Binding-site contacts:
Ligand atom CAX contacts residue PHE77 of chain 1.B at 3.5 Å (hydrophobic).
Ligand atom CAF contacts residue TYR88 of chain 1.B at 2.8 Å (hydrophobic).
Ligand atom CAA contacts residue TYR88 of chain 1.B at 3.4 Å (hydrophobic).
Ligand atom CAK contacts residue LEU328 of chain 1.B at 3.7 Å (hydrophobic).
Ligand atom CAI contacts residue MET78 of chain 1.B at 3.8 Å (hydrophobic).
Ligand atom OBH contacts residue MET330 of chain 1.B at 3.6 Å.
Ligand atom CAO contacts residue ALA263 of chain 1.B at 3.8 Å (hydrophobic).
Ligand atom CAY contacts residue HEM1 of chain 1.G at 3.6 Å.
Ligand atom CBC contacts residue LEU99 of chain 1.B at 3.9 Å (hydrophobic).
Ligand atom CAS contacts residue TYR88 of chain 1.B at 3.4 Å (hydrophobic).
Ligand atom CAV contacts residue PHE82 of chain 1.B at 4.0 Å (hydrophobic).
Ligand atom CAW contacts residue MET432 of chain 1.B at 3.2 Å (hydrophobic).
Ligand atom CBE contacts residue LEU102 of chain 1.B at 3.1 Å (hydrophobic).
Ligand atom CBG contacts residue LEU328 of chain 1.B at 3.7 Å (hydrophobic).
Ligand atom CAZ contacts residue PHE82 of chain 1.B at 3.8 Å (hydrophobic).
Ligand atom CBH contacts residue ALA263 of chain 1.B at 3.3 Å (hydrophobic).
Ligand atom CAL contacts residue LEU328 of chain 1.B at 3.8 Å (hydrophobic).
Ligand atom CBB contacts residue ALA259 of chain 1.B at 2.8 Å (hydrophobic).
Ligand atom CBE contacts residue LEU99 of chain 1.B at 3.9 Å (hydrophobic).
Ligand atom CBF contacts residue ALA263 of chain 1.B at 3.6 Å (hydrophobic).
Ligand atom CBG contacts residue HEM1 of chain 1.G at 3.6 Å.
Ligand atom CAE contacts residue TYR88 of chain 1.B at 3.9 Å (hydrophobic).
Ligand atom CBA contacts residue ALA259 of chain 1.B at 3.7 Å (hydrophobic).
Ligand atom CAA contacts residue TYR75 of chain 1.B at 3.8 Å (hydrophobic).
Ligand atom CBA contacts residue HEM1 of chain 1.G at 4.0 Å.
Ligand atom CAT contacts residue TYR75 of chain 1.B at 2.9 Å (hydrophobic).
Ligand atom CBD contacts residue GLN98 of chain 1.B at 3.9 Å.
Ligand atom CAS contacts residue PHE82 of chain 1.B at 3.6 Å (hydrophobic).
Ligand atom CAP contacts residue ALA263 of chain 1.B at 3.7 Å (hydrophobic).
Ligand atom CAR contacts residue ALA263 of chain 1.B at 4.0 Å (hydrophobic).
Ligand atom CBE contacts residue GLN98 of chain 1.B at 3.9 Å.
Ligand atom CAM contacts residue LEU328 of chain 1.B at 3.9 Å (hydrophobic).
Ligand atom CBD contacts residue MET256 of chain 1.B at 2.8 Å (hydrophobic).
Ligand atom CAZ contacts residue ALA259 of chain 1.B at 3.4 Å (hydrophobic).
Ligand atom CBE contacts residue MET256 of chain 1.B at 3.8 Å (hydrophobic).
Ligand atom CAY contacts residue TYR88 of chain 1.B at 3.3 Å (hydrophobic).
Ligand atom CAA contacts residue HEM1 of chain 1.G at 4.0 Å.
Ligand atom CBG contacts residue ALA263 of chain 1.B at 3.6 Å (hydrophobic).
Ligand atom CAL contacts residue MET330 of chain 1.B at 3.7 Å (hydrophobic).
Ligand atom CAP contacts residue ALA259 of chain 1.B at 3.8 Å (hydrophobic).

Sequence of chain 1.B:
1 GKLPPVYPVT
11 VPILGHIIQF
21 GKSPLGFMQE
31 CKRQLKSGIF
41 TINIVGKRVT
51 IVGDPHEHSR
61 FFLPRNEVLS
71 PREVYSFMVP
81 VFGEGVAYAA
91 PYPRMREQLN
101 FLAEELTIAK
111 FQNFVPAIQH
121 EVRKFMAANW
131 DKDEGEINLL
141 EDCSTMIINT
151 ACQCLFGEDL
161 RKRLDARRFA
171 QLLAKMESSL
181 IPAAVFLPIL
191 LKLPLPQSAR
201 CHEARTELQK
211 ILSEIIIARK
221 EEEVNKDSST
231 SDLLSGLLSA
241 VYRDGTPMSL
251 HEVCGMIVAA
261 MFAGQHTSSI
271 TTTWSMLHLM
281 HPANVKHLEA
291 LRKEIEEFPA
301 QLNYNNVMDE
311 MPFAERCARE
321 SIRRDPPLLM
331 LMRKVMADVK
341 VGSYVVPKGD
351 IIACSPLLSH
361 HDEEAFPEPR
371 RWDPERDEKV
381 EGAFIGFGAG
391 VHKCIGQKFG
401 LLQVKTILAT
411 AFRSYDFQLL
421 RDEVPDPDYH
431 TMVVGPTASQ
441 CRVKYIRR

A small-molecule ligand and the protein it binds are described below.
Small molecule (SMILES): CC(C)CCC[C@@H](C)[C@H]1CC[C@@]2(C=C3CC3)C3=CC[C@@H]4C(C)(C)[C@@H](O)CC[C@]4(C)[C@@H]3CC[C@]12C